Sequence of chain 1.A:
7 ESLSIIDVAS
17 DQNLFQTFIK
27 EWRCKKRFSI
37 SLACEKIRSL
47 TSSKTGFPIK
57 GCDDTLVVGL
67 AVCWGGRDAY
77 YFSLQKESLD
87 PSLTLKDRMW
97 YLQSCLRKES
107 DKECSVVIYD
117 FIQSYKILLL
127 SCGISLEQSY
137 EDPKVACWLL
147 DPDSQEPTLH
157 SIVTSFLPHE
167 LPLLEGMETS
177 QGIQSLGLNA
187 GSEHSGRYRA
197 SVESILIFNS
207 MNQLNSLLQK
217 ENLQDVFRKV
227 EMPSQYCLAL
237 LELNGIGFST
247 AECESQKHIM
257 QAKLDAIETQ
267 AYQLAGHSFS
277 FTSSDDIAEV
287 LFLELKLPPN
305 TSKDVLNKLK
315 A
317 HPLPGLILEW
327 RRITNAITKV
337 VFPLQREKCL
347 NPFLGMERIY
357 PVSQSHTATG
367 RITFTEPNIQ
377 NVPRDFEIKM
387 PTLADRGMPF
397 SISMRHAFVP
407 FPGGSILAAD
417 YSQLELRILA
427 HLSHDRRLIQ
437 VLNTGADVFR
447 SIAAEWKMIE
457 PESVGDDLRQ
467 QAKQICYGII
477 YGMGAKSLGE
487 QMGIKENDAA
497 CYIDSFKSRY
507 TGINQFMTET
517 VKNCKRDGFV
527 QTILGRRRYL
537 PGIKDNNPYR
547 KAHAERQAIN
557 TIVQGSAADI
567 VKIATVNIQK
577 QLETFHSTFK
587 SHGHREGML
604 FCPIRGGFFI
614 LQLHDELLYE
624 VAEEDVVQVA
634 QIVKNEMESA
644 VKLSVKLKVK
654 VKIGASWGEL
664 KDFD

This protein binds this small molecule.
Small molecule (SMILES): Nc1nc2c(ncn2[C@H]2CC[C@@H](CO[P](=O)(O)O[P](=O)(O)OP(=O)(O)O)O2)c(=O)[nH]1

Binding-site contacts:
Ligand atom O2B contacts residue MG1 of chain 1.G at 1.9 Å.
Ligand atom O3B contacts residue MG1 of chain 1.G at 3.7 Å.
Ligand atom PG contacts residue ARG465 of chain 1.A at 3.7 Å.
Ligand atom PB contacts residue MG1 of chain 1.G at 3.2 Å.
Ligand atom O2B contacts residue ASP618 of chain 1.A at 3.2 Å (salt-bridge).
Ligand atom C3' contacts residue TYR473 of chain 1.A at 3.5 Å (hydrophobic).
Ligand atom O2G contacts residue ARG465 of chain 1.A at 2.4 Å (salt-bridge).
Ligand atom O6 contacts residue GLN470 of chain 1.A at 3.7 Å.
Ligand atom PA contacts residue MG1 of chain 1.G at 3.7 Å.
Ligand atom C1' contacts residue GLU421 of chain 1.A at 3.8 Å.
Ligand atom N2 contacts residue TYR477 of chain 1.A at 3.3 Å.
Ligand atom O2A contacts residue MG1 of chain 1.G at 2.5 Å.
Ligand atom PA contacts residue LYS469 of chain 1.A at 3.7 Å.
Ligand atom O2G contacts residue LYS469 of chain 1.A at 3.5 Å (salt-bridge).
Ligand atom O1G contacts residue MG1 of chain 1.G at 3.7 Å.
Ligand atom C5' contacts residue ASP618 of chain 1.A at 3.8 Å.
Ligand atom O1B contacts residue GLN419 of chain 1.A at 3.0 Å (h-bond).
Ligand atom O1B contacts residue TYR473 of chain 1.A at 2.8 Å (h-bond).
Ligand atom C2' contacts residue GLU421 of chain 1.A at 3.4 Å.
Ligand atom O1A contacts residue LYS469 of chain 1.A at 2.9 Å (salt-bridge).
Ligand atom N3 contacts residue TYR473 of chain 1.A at 3.8 Å.
Ligand atom O1B contacts residue PHE445 of chain 1.A at 3.0 Å.
Ligand atom C1' contacts residue ARG367 of chain 1.A at 3.5 Å.
Ligand atom PB contacts residue LYS469 of chain 1.A at 3.9 Å.
Ligand atom O2B contacts residue GLN419 of chain 1.A at 3.8 Å.
Ligand atom C2 contacts residue TYR473 of chain 1.A at 3.6 Å (hydrophobic).
Ligand atom O4' contacts residue ARG367 of chain 1.A at 3.0 Å (salt-bridge).
Ligand atom O3B contacts residue PHE445 of chain 1.A at 3.8 Å.
Ligand atom O2A contacts residue ASP618 of chain 1.A at 3.0 Å (salt-bridge).
Ligand atom PG contacts residue MG1 of chain 1.G at 3.5 Å.
Ligand atom N1 contacts residue TYR473 of chain 1.A at 3.8 Å.
Ligand atom C2' contacts residue TYR473 of chain 1.A at 3.5 Å (hydrophobic).
Ligand atom O1G contacts residue GLN419 of chain 1.A at 2.8 Å (h-bond).
Ligand atom C4' contacts residue ARG367 of chain 1.A at 3.7 Å.
Ligand atom O1G contacts residue ARG465 of chain 1.A at 3.4 Å (salt-bridge).
Ligand atom O3B contacts residue LYS469 of chain 1.A at 2.9 Å (salt-bridge).
Ligand atom O3A contacts residue LYS469 of chain 1.A at 3.4 Å (salt-bridge).
Ligand atom PB contacts residue GLN419 of chain 1.A at 3.7 Å.
Ligand atom O3G contacts residue MG1 of chain 1.G at 2.4 Å.
Ligand atom PG contacts residue LYS469 of chain 1.A at 3.8 Å.